This protein binds this small molecule.
Small molecule (SMILES): C[S@](=O)c1ccc(-c2nc(-c3ccc(F)cc3)c(-c3ccncc3)[nH]2)cc1

Sequence of chain 1.B:
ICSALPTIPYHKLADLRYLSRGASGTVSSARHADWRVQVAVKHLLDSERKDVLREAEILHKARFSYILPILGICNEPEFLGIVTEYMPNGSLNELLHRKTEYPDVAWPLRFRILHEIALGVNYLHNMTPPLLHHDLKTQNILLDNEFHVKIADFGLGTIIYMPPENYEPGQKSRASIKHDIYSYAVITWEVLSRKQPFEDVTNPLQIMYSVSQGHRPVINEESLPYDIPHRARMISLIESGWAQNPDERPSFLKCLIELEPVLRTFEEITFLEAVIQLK

Binding-site contacts:
Ligand atom CD3 contacts residue THR111 of chain 1.B at 3.7 Å.
Ligand atom CB4 contacts residue LEU169 of chain 1.B at 3.8 Å (hydrophobic).
Ligand atom CD5 contacts residue ASP180 of chain 1.B at 3.8 Å.
Ligand atom CA5 contacts residue ARG42 of chain 1.B at 3.8 Å.
Ligand atom C1 contacts residue ARG42 of chain 1.B at 3.7 Å.
Ligand atom CC5 contacts residue LEU169 of chain 1.B at 3.8 Å (hydrophobic).
Ligand atom S1 contacts residue GLN166 of chain 1.B at 3.7 Å.
Ligand atom CA1 contacts residue GLY43 of chain 1.B at 3.8 Å.
Ligand atom CA1 contacts residue ASP180 of chain 1.B at 3.3 Å.
Ligand atom NC1 contacts residue LEU169 of chain 1.B at 3.8 Å.
Ligand atom CB3 contacts residue LEU169 of chain 1.B at 3.6 Å (hydrophobic).
Ligand atom NB1 contacts residue ALA61 of chain 1.B at 3.5 Å.
Ligand atom CB5 contacts residue VAL48 of chain 1.B at 3.8 Å (hydrophobic).
Ligand atom CC5 contacts residue VAL48 of chain 1.B at 3.8 Å (hydrophobic).
Ligand atom CA5 contacts residue SER41 of chain 1.B at 3.7 Å.
Ligand atom FD3 contacts residue THR111 of chain 1.B at 3.3 Å.
Ligand atom NB1 contacts residue TYR113 of chain 1.B at 3.8 Å.
Ligand atom CA3 contacts residue GLN166 of chain 1.B at 3.8 Å.
Ligand atom CB2 contacts residue ALA61 of chain 1.B at 3.4 Å (hydrophobic).
Ligand atom NB1 contacts residue GLU112 of chain 1.B at 3.9 Å.
Ligand atom CD3 contacts residue LYS63 of chain 1.B at 3.8 Å.
Ligand atom CA4 contacts residue ARG42 of chain 1.B at 3.6 Å.
Ligand atom CD2 contacts residue THR111 of chain 1.B at 3.7 Å.
Ligand atom O2 contacts residue LYS164 of chain 1.B at 3.9 Å.
Ligand atom CB3 contacts residue LEU95 of chain 1.B at 3.9 Å (hydrophobic).
Ligand atom NC3 contacts residue VAL48 of chain 1.B at 3.8 Å.
Ligand atom CB2 contacts residue GLU112 of chain 1.B at 3.3 Å.
Ligand atom NB1 contacts residue MET114 of chain 1.B at 2.9 Å (h-bond).
Ligand atom CB6 contacts residue MET114 of chain 1.B at 3.6 Å (hydrophobic).
Ligand atom CD4 contacts residue GLU82 of chain 1.B at 3.4 Å.
Ligand atom CA2 contacts residue GLY43 of chain 1.B at 3.9 Å.
Ligand atom CB2 contacts residue THR111 of chain 1.B at 3.9 Å.
Ligand atom CA2 contacts residue ASP180 of chain 1.B at 3.6 Å.
Ligand atom CB3 contacts residue ALA61 of chain 1.B at 3.9 Å (hydrophobic).
Ligand atom CD5 contacts residue LEU95 of chain 1.B at 3.7 Å (hydrophobic).
Ligand atom CD4 contacts residue LEU95 of chain 1.B at 3.8 Å (hydrophobic).
Ligand atom CB2 contacts residue MET114 of chain 1.B at 3.5 Å (hydrophobic).
Ligand atom CD2 contacts residue LYS63 of chain 1.B at 3.6 Å.
Ligand atom FD3 contacts residue ILE109 of chain 1.B at 3.3 Å.
Ligand atom FD3 contacts residue LEU86 of chain 1.B at 3.6 Å.